Sequence of chain 1.J:
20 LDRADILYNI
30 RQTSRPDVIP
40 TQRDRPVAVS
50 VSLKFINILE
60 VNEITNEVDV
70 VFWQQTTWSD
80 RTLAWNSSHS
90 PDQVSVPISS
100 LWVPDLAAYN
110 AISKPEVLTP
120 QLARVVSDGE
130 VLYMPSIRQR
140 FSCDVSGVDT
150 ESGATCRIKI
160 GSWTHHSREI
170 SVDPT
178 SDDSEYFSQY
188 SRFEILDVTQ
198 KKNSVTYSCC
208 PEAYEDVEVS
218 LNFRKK

Binding-site contacts:
Ligand atom C3 contacts residue CYS206 of chain 1.J at 3.9 Å (hydrophobic).
Ligand atom F3 contacts residue LYS53 of chain 1.F at 3.5 Å.
Ligand atom C11 contacts residue MET133 of chain 1.F at 3.7 Å (hydrophobic).
Ligand atom C8 contacts residue MET133 of chain 1.F at 3.6 Å (hydrophobic).
Ligand atom F2 contacts residue GLU176 of chain 1.F at 3.1 Å.
Ligand atom F1 contacts residue LYS53 of chain 1.F at 4.1 Å.
Ligand atom C8 contacts residue TRP162 of chain 1.J at 3.6 Å (hydrophobic).
Ligand atom C10 contacts residue TYR108 of chain 1.J at 3.9 Å (hydrophobic).
Ligand atom F2 contacts residue GLN74 of chain 1.F at 3.7 Å.
Ligand atom C8 contacts residue TYR108 of chain 1.J at 3.8 Å (hydrophobic).
Ligand atom N1 contacts residue SER161 of chain 1.J at 4.1 Å.
Ligand atom C12 contacts residue CYS206 of chain 1.J at 3.5 Å (hydrophobic).
Ligand atom C9 contacts residue TRP162 of chain 1.J at 3.1 Å (hydrophobic).
Ligand atom C4 contacts residue CYS206 of chain 1.J at 3.8 Å (hydrophobic).
Ligand atom C1 contacts residue GLU176 of chain 1.F at 3.9 Å.
Ligand atom N1 contacts residue TRP162 of chain 1.J at 2.8 Å (h-bond).
Ligand atom C4 contacts residue TYR183 of chain 1.F at 4.0 Å (hydrophobic).
Ligand atom C7 contacts residue MET133 of chain 1.F at 3.6 Å (hydrophobic).
Ligand atom C2 contacts residue MET133 of chain 1.F at 3.9 Å (hydrophobic).
Ligand atom F3 contacts residue TYR183 of chain 1.F at 3.7 Å.
Ligand atom F3 contacts residue GLU176 of chain 1.F at 3.2 Å.
Ligand atom C9 contacts residue SER161 of chain 1.J at 4.1 Å.
Ligand atom N1 contacts residue TYR108 of chain 1.J at 2.7 Å (h-bond).
Ligand atom C11 contacts residue CYS207 of chain 1.J at 3.9 Å (hydrophobic).
Ligand atom C2 contacts residue CYS206 of chain 1.J at 3.8 Å (hydrophobic).
Ligand atom C4 contacts residue TRP72 of chain 1.F at 4.0 Å (hydrophobic).
Ligand atom C5 contacts residue CYS206 of chain 1.J at 3.6 Å (hydrophobic).
Ligand atom C7 contacts residue TRP72 of chain 1.F at 4.1 Å (hydrophobic).
Ligand atom C11 contacts residue CYS206 of chain 1.J at 3.4 Å (hydrophobic).
Ligand atom C10 contacts residue TYR204 of chain 1.J at 3.8 Å (hydrophobic).
Ligand atom O1 contacts residue TYR204 of chain 1.J at 3.9 Å.
Ligand atom F1 contacts residue GLN74 of chain 1.F at 3.4 Å.
Ligand atom C12 contacts residue MET133 of chain 1.F at 3.8 Å (hydrophobic).
Ligand atom F2 contacts residue CYS206 of chain 1.J at 3.5 Å.
Ligand atom C5 contacts residue MET133 of chain 1.F at 3.9 Å (hydrophobic).
Ligand atom F1 contacts residue MET133 of chain 1.F at 3.4 Å.
Ligand atom C9 contacts residue TYR108 of chain 1.J at 3.1 Å (hydrophobic).
Ligand atom C10 contacts residue TYR211 of chain 1.J at 3.6 Å (hydrophobic).
Ligand atom C9 contacts residue TYR211 of chain 1.J at 3.6 Å (hydrophobic).
Ligand atom C3 contacts residue TYR183 of chain 1.F at 3.7 Å (hydrophobic).

This small molecule binds to this protein.
Small molecule (SMILES): FC(F)(F)c1ccc(OC2CCNCC2)cc1

Sequence of chain 1.F:
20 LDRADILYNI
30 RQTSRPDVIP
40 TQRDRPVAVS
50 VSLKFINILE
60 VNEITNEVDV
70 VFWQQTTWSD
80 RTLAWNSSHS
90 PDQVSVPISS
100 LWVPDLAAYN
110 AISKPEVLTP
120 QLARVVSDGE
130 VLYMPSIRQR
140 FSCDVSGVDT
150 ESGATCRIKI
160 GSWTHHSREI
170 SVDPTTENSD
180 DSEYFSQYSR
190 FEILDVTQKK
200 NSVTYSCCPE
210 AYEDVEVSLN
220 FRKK